Sequence of chain 3.B:
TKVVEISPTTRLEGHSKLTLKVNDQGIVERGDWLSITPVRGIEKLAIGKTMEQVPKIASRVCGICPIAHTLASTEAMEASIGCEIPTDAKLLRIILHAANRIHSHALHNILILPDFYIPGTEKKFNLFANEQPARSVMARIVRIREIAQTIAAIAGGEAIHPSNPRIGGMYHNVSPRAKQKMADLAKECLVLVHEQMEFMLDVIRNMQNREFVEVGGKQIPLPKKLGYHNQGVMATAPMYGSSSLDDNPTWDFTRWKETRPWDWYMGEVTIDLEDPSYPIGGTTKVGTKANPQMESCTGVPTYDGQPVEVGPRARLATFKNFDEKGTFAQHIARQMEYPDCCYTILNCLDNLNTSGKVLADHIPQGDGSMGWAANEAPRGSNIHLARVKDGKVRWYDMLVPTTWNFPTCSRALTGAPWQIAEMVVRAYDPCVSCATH

Binding-site contacts:
Ligand atom C2 contacts residue CYS434 of chain 3.B at 3.1 Å (hydrophobic).
Ligand atom C3 contacts residue VAL400 of chain 3.B at 3.6 Å (hydrophobic).
Ligand atom O3 contacts residue VAL400 of chain 3.B at 3.6 Å.
Ligand atom O3 contacts residue ALA68 of chain 3.B at 3.6 Å.
Ligand atom N2 contacts residue CYS431 of chain 3.B at 3.8 Å.
Ligand atom O3 contacts residue CYS65 of chain 3.B at 3.9 Å.
Ligand atom O3 contacts residue HIS69 of chain 3.B at 3.5 Å.
Ligand atom NI contacts residue CYS434 of chain 3.B at 2.6 Å.
Ligand atom C2 contacts residue PRO401 of chain 3.B at 3.5 Å (hydrophobic).
Ligand atom N2 contacts residue ARG379 of chain 3.B at 3.9 Å.
Ligand atom N2 contacts residue PRO401 of chain 3.B at 3.3 Å.
Ligand atom C3 contacts residue HIS69 of chain 3.B at 3.5 Å.
Ligand atom C1 contacts residue CYS65 of chain 3.B at 3.1 Å (hydrophobic).
Ligand atom C3 contacts residue PRO401 of chain 3.B at 3.5 Å (hydrophobic).
Ligand atom C3 contacts residue ALA68 of chain 3.B at 4.1 Å (hydrophobic).
Ligand atom NI contacts residue CYS62 of chain 3.B at 2.3 Å.
Ligand atom O3 contacts residue PRO401 of chain 3.B at 3.4 Å.
Ligand atom C1 contacts residue ARG379 of chain 3.B at 3.5 Å.
Ligand atom C2 contacts residue ARG379 of chain 3.B at 3.8 Å.
Ligand atom FE contacts residue CYS65 of chain 3.B at 2.4 Å.
Ligand atom C3 contacts residue ALA377 of chain 3.B at 3.7 Å (hydrophobic).
Ligand atom N2 contacts residue THR402 of chain 3.B at 2.8 Å (h-bond).
Ligand atom C3 contacts residue CYS65 of chain 3.B at 3.1 Å (hydrophobic).
Ligand atom O3 contacts residue ALA377 of chain 3.B at 3.4 Å.
Ligand atom N1 contacts residue CYS65 of chain 3.B at 3.5 Å.
Ligand atom C2 contacts residue CYS431 of chain 3.B at 3.7 Å (hydrophobic).
Ligand atom N1 contacts residue ALA377 of chain 3.B at 3.4 Å.
Ligand atom N1 contacts residue PRO378 of chain 3.B at 3.2 Å.
Ligand atom C1 contacts residue ALA377 of chain 3.B at 3.7 Å (hydrophobic).
Ligand atom C2 contacts residue VAL400 of chain 3.B at 3.8 Å (hydrophobic).
Ligand atom N2 contacts residue VAL400 of chain 3.B at 3.9 Å.
Ligand atom NI contacts residue CYS431 of chain 3.B at 2.4 Å.
Ligand atom O3 contacts residue ASN382 of chain 3.B at 3.1 Å.
Ligand atom FE contacts residue CYS434 of chain 3.B at 2.5 Å.
Ligand atom N1 contacts residue ARG379 of chain 3.B at 3.0 Å (salt-bridge).
Ligand atom N2 contacts residue CYS434 of chain 3.B at 3.4 Å.
Ligand atom C3 contacts residue CYS434 of chain 3.B at 3.3 Å (hydrophobic).
Ligand atom C1 contacts residue PRO378 of chain 3.B at 4.1 Å (hydrophobic).
Ligand atom C2 contacts residue THR402 of chain 3.B at 3.8 Å.
Ligand atom NI contacts residue CYS65 of chain 3.B at 2.5 Å.

The protein below binds the small molecule below.
Small molecule (SMILES): N#C[Fe]([Ni])(C#N)C=O